The protein below binds the small molecule below.
Small molecule (SMILES): CC(=O)N[C@@H]1[C@@H](O)[C@H](O)[C@@H](CO)O[C@H]1O

Sequence of chain 1.B:
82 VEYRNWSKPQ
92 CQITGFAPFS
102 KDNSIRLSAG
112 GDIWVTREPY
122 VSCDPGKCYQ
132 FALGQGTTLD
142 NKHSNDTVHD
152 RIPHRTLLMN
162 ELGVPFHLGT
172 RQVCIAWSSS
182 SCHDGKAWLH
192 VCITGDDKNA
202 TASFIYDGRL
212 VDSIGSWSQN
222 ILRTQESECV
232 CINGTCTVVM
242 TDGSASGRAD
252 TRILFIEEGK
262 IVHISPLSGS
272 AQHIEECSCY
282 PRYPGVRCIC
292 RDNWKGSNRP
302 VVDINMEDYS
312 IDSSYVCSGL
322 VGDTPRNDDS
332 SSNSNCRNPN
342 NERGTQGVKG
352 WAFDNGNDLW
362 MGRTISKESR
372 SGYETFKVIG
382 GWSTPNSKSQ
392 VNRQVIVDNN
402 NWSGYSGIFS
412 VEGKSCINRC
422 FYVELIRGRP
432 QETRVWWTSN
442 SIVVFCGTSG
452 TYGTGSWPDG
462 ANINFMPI

Binding-site contacts:
Ligand atom O5 contacts residue TRP437 of chain 1.B at 4.3 Å.
Ligand atom C3 contacts residue TRP437 of chain 1.B at 3.8 Å (hydrophobic).
Ligand atom C3 contacts residue ASN146 of chain 1.B at 3.8 Å.
Ligand atom C1 contacts residue TRP437 of chain 1.B at 3.7 Å (hydrophobic).
Ligand atom O3 contacts residue TRP437 of chain 1.B at 4.4 Å.
Ligand atom C4 contacts residue ASN146 of chain 1.B at 4.2 Å.
Ligand atom C2 contacts residue ASN146 of chain 1.B at 2.4 Å.
Ligand atom C4 contacts residue TRP437 of chain 1.B at 4.0 Å (hydrophobic).
Ligand atom C7 contacts residue TRP437 of chain 1.B at 4.0 Å (hydrophobic).
Ligand atom C1 contacts residue ASN146 of chain 1.B at 1.4 Å.
Ligand atom C5 contacts residue ASN146 of chain 1.B at 3.6 Å.
Ligand atom C7 contacts residue ASN146 of chain 1.B at 3.2 Å.
Ligand atom C2 contacts residue TRP437 of chain 1.B at 4.1 Å (hydrophobic).
Ligand atom C5 contacts residue TRP437 of chain 1.B at 3.7 Å (hydrophobic).
Ligand atom O4 contacts residue TRP437 of chain 1.B at 3.8 Å.
Ligand atom N2 contacts residue TRP437 of chain 1.B at 3.5 Å.
Ligand atom C8 contacts residue ASN146 of chain 1.B at 4.1 Å.
Ligand atom C8 contacts residue ILE469 of chain 1.B at 4.2 Å (hydrophobic).
Ligand atom C8 contacts residue TRP437 of chain 1.B at 3.3 Å (hydrophobic).
Ligand atom N2 contacts residue ASN146 of chain 1.B at 2.8 Å (h-bond).
Ligand atom C6 contacts residue ASN146 of chain 1.B at 4.4 Å.
Ligand atom O7 contacts residue ASN146 of chain 1.B at 3.5 Å (h-bond).
Ligand atom O5 contacts residue ASN146 of chain 1.B at 2.4 Å (h-bond).